Binding-site contacts:
Ligand atom C2 contacts residue ASN246 of chain 1.A at 3.4 Å.
Ligand atom C6 contacts residue ASN246 of chain 1.A at 3.4 Å.
Ligand atom N9 contacts residue ARG247 of chain 1.A at 3.3 Å (salt-bridge).
Ligand atom O3G contacts residue VAL58 of chain 1.A at 2.8 Å (h-bond).
Ligand atom O1A contacts residue GLY54 of chain 1.A at 3.0 Å (h-bond).
Ligand atom N1 contacts residue ASP218 of chain 1.A at 2.9 Å (salt-bridge).
Ligand atom O1G contacts residue THR59 of chain 1.A at 2.8 Å (h-bond).
Ligand atom O2' contacts residue ILE252 of chain 1.A at 3.1 Å.
Ligand atom O6 contacts residue LYS216 of chain 1.A at 3.0 Å (salt-bridge).
Ligand atom O1A contacts residue ARG53 of chain 1.A at 3.3 Å.
Ligand atom O2B contacts residue GLY37 of chain 1.A at 3.0 Å (h-bond).
Ligand atom O3' contacts residue THR55 of chain 1.A at 3.4 Å.
Ligand atom N2 contacts residue LEU219 of chain 1.A at 3.4 Å.
Ligand atom PB contacts residue MG1 of chain 1.R at 3.4 Å.
Ligand atom O2G contacts residue GLN34 of chain 1.A at 3.3 Å.
Ligand atom N2 contacts residue ASP218 of chain 1.A at 3.0 Å (salt-bridge).
Ligand atom N3 contacts residue ARG247 of chain 1.A at 3.3 Å (salt-bridge).
Ligand atom O1B contacts residue SER39 of chain 1.A at 2.9 Å (h-bond).
Ligand atom C4' contacts residue GLY54 of chain 1.A at 3.4 Å.
Ligand atom O3' contacts residue GLN249 of chain 1.A at 3.0 Å (h-bond).
Ligand atom O2' contacts residue SER248 of chain 1.A at 3.0 Å.
Ligand atom O2B contacts residue SER36 of chain 1.A at 3.2 Å (h-bond).
Ligand atom O6 contacts residue ASN246 of chain 1.A at 2.8 Å (h-bond).
Ligand atom O2A contacts residue SER40 of chain 1.A at 2.6 Å (h-bond).
Ligand atom C6 contacts residue LYS216 of chain 1.A at 3.5 Å.
Ligand atom O3A contacts residue GLY37 of chain 1.A at 3.3 Å.
Ligand atom O2G contacts residue SER35 of chain 1.A at 3.1 Å (h-bond).
Ligand atom O1G contacts residue MG1 of chain 1.R at 1.9 Å.
Ligand atom O2B contacts residue SER35 of chain 1.A at 3.5 Å (h-bond).
Ligand atom C4 contacts residue ARG247 of chain 1.A at 3.2 Å.
Ligand atom O2G contacts residue LYS38 of chain 1.A at 2.6 Å (salt-bridge).
Ligand atom O2' contacts residue GLN249 of chain 1.A at 3.2 Å (h-bond).
Ligand atom O4' contacts residue LYS216 of chain 1.A at 3.4 Å.
Ligand atom O2B contacts residue LYS38 of chain 1.A at 3.0 Å (salt-bridge).
Ligand atom O2' contacts residue ARG247 of chain 1.A at 2.9 Å (salt-bridge).
Ligand atom N1 contacts residue ASN246 of chain 1.A at 3.0 Å (h-bond).
Ligand atom O3G contacts residue THR59 of chain 1.A at 3.2 Å (h-bond).
Ligand atom C5' contacts residue GLY54 of chain 1.A at 3.0 Å.
Ligand atom PG contacts residue MG1 of chain 1.R at 3.3 Å.
Ligand atom O1B contacts residue MG1 of chain 1.R at 2.1 Å.

Sequence of chain 1.A:
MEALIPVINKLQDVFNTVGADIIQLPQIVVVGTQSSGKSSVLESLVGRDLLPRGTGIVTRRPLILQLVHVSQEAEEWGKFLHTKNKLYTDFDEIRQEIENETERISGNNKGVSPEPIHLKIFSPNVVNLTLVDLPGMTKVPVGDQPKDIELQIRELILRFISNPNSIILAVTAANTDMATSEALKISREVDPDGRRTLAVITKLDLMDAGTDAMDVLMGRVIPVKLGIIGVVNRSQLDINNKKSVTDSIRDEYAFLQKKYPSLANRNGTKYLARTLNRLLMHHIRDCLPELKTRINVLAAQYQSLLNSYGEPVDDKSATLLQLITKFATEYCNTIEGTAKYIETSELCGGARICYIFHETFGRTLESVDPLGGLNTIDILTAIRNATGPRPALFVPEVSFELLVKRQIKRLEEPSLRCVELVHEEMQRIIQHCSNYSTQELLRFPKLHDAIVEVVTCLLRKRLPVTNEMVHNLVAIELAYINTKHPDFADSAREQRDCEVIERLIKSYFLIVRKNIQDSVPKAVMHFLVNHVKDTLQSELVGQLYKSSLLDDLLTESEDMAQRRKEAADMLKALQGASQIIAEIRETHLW

A protein and the small-molecule ligand that binds it are described below.
Small molecule (SMILES): Nc1nc2c(ncn2[C@@H]2O[C@H](CO[P](=O)(O)O[P](=O)(O)CP(=O)(O)O)[C@@H](O)[C@H]2O)c(=O)[nH]1